Sequence of chain 4.A:
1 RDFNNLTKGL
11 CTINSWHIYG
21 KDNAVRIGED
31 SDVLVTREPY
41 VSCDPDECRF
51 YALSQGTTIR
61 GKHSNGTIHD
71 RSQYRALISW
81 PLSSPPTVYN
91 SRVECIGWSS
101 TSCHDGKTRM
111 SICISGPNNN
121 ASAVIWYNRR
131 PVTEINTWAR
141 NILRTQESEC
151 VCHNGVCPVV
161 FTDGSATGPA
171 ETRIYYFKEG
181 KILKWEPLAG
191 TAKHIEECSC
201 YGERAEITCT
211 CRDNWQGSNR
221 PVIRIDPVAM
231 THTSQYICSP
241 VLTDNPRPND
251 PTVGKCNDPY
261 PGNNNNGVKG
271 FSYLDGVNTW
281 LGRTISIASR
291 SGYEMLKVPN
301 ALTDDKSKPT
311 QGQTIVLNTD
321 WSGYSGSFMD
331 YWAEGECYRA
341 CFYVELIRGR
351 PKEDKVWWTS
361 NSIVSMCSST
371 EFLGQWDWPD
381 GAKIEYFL

Binding-site contacts:
Ligand atom N2 contacts residue ASN120 of chain 4.A at 2.9 Å (h-bond).
Ligand atom O2 contacts residue ASN249 of chain 3.A at 3.2 Å (h-bond).
Ligand atom O3 contacts residue GLU294 of chain 3.A at 2.6 Å (salt-bridge).
Ligand atom O6 contacts residue ILE285 of chain 3.A at 2.9 Å (h-bond).
Ligand atom C5 contacts residue THR310 of chain 3.A at 3.6 Å.
Ligand atom C2 contacts residue ASN120 of chain 4.A at 2.4 Å.
Ligand atom O5 contacts residue GLY374 of chain 3.A at 3.1 Å.
Ligand atom C3 contacts residue GLY312 of chain 3.A at 3.1 Å.
Ligand atom O5 contacts residue ASP250 of chain 3.A at 3.4 Å (salt-bridge).
Ligand atom O3 contacts residue ASN249 of chain 3.A at 2.6 Å (h-bond).
Ligand atom O6 contacts residue THR310 of chain 3.A at 3.5 Å (h-bond).
Ligand atom C8 contacts residue ARG140 of chain 4.A at 3.2 Å.
Ligand atom O3 contacts residue GLY312 of chain 3.A at 2.9 Å (h-bond).
Ligand atom C1 contacts residue ASN120 of chain 4.A at 1.4 Å.
Ligand atom C6 contacts residue ILE285 of chain 3.A at 3.4 Å (hydrophobic).
Ligand atom O5 contacts residue GLN375 of chain 3.A at 3.3 Å (h-bond).
Ligand atom O3 contacts residue ASP250 of chain 3.A at 2.9 Å (salt-bridge).
Ligand atom O3 contacts residue ARG283 of chain 3.A at 3.0 Å (salt-bridge).
Ligand atom O5 contacts residue ASN120 of chain 4.A at 2.4 Å (h-bond).
Ligand atom O3 contacts residue GLN311 of chain 3.A at 3.3 Å.
Ligand atom O6 contacts residue ASP250 of chain 3.A at 2.5 Å (salt-bridge).
Ligand atom O2 contacts residue LEU296 of chain 3.A at 3.4 Å.
Ligand atom O4 contacts residue GLU294 of chain 3.A at 2.9 Å (salt-bridge).
Ligand atom C3 contacts residue GLU294 of chain 3.A at 3.4 Å.
Ligand atom O3 contacts residue LEU296 of chain 3.A at 3.6 Å.
Ligand atom O4 contacts residue ILE287 of chain 3.A at 3.2 Å.
Ligand atom C6 contacts residue GLN311 of chain 3.A at 3.7 Å.
Ligand atom C6 contacts residue ASP250 of chain 3.A at 3.4 Å.
Ligand atom O6 contacts residue LYS308 of chain 3.A at 2.8 Å (salt-bridge).
Ligand atom C6 contacts residue LEU373 of chain 3.A at 3.3 Å (hydrophobic).
Ligand atom C6 contacts residue THR310 of chain 3.A at 3.6 Å.
Ligand atom O2 contacts residue GLY312 of chain 3.A at 3.1 Å.
Ligand atom O6 contacts residue GLN375 of chain 3.A at 3.3 Å.
Ligand atom N2 contacts residue ARG140 of chain 4.A at 3.4 Å (salt-bridge).
Ligand atom C6 contacts residue LYS308 of chain 3.A at 3.6 Å.
Ligand atom C8 contacts residue ASN119 of chain 4.A at 3.5 Å.
Ligand atom C7 contacts residue ASN120 of chain 4.A at 3.6 Å.
Ligand atom C4 contacts residue GLU294 of chain 3.A at 3.6 Å.
Ligand atom C4 contacts residue ILE287 of chain 3.A at 3.6 Å (hydrophobic).
Ligand atom O4 contacts residue ARG247 of chain 3.A at 3.3 Å (salt-bridge).

This small molecule binds to this protein.
Small molecule (SMILES): CC(=O)N[C@H]1[C@H](O[C@H]2[C@H](O)[C@@H](NC(C)=O)CO[C@@H]2CO)O[C@H](CO)[C@@H](O[C@@H]2O[C@H](CO[C@H]3O[C@H](CO)[C@@H](O)[C@H](O)[C@@H]3O)[C@@H](O)[C@H](O[C@H]3O[C@H](CO)[C@@H](O)[C@H](O)[C@@H]3O[C@H]3O[C@H](CO)[C@@H](O)[C@H](O)[C@@H]3O[C@H]3O[C@H](CO)[C@@H](O)[C@H](O)[C@@H]3O)[C@@H]2O)[C@@H]1O

Sequence of chain 3.A:
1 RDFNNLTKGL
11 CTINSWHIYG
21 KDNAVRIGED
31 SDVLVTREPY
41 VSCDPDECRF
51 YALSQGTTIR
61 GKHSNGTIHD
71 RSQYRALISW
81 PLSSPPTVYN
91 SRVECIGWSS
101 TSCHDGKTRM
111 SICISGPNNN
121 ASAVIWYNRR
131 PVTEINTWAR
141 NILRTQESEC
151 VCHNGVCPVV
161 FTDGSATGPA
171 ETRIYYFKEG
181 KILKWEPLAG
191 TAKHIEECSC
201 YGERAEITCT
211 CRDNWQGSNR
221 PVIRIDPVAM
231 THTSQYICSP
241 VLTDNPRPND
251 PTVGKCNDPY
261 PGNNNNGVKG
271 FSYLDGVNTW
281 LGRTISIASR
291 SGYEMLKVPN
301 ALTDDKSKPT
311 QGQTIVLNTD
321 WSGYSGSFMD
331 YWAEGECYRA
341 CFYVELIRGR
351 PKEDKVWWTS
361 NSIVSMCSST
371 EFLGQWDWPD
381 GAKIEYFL